The small molecule below binds the protein below.
Small molecule (SMILES): CC(=O)N[C@@H]1[C@@H](O)[C@H](O)[C@@H](CO)O[C@H]1O

Sequence of chain 1.F:
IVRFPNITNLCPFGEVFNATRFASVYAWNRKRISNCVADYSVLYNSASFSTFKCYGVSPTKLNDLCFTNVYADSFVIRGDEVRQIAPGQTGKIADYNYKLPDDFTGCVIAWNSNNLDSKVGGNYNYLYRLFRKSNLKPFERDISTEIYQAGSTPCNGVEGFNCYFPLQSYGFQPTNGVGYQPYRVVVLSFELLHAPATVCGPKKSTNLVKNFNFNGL

Binding-site contacts:
Ligand atom C8 contacts residue PHE20 of chain 1.F at 3.4 Å (hydrophobic).
Ligand atom C5 contacts residue ASN25 of chain 1.F at 3.7 Å.
Ligand atom N2 contacts residue PHE24 of chain 1.F at 4.4 Å.
Ligand atom N2 contacts residue ASN25 of chain 1.F at 2.9 Å (h-bond).
Ligand atom C2 contacts residue ASN25 of chain 1.F at 2.4 Å.
Ligand atom C8 contacts residue GLY21 of chain 1.F at 3.3 Å.
Ligand atom O7 contacts residue ASN25 of chain 1.F at 4.3 Å.
Ligand atom C4 contacts residue ASN25 of chain 1.F at 4.2 Å.
Ligand atom O7 contacts residue PHE20 of chain 1.F at 4.3 Å.
Ligand atom O7 contacts residue GLY21 of chain 1.F at 3.5 Å (h-bond).
Ligand atom O3 contacts residue VAL49 of chain 1.F at 4.2 Å.
Ligand atom C8 contacts residue PHE24 of chain 1.F at 3.7 Å (hydrophobic).
Ligand atom C1 contacts residue ASN25 of chain 1.F at 1.4 Å.
Ligand atom C7 contacts residue ASN25 of chain 1.F at 3.8 Å.
Ligand atom C7 contacts residue GLY21 of chain 1.F at 3.5 Å.
Ligand atom O5 contacts residue ASN25 of chain 1.F at 2.4 Å (h-bond).
Ligand atom C7 contacts residue PHE20 of chain 1.F at 4.2 Å (hydrophobic).
Ligand atom N2 contacts residue GLY21 of chain 1.F at 4.1 Å.
Ligand atom C8 contacts residue LEU50 of chain 1.F at 3.7 Å (hydrophobic).
Ligand atom C3 contacts residue ASN25 of chain 1.F at 3.8 Å.